Sequence of chain 46.H:
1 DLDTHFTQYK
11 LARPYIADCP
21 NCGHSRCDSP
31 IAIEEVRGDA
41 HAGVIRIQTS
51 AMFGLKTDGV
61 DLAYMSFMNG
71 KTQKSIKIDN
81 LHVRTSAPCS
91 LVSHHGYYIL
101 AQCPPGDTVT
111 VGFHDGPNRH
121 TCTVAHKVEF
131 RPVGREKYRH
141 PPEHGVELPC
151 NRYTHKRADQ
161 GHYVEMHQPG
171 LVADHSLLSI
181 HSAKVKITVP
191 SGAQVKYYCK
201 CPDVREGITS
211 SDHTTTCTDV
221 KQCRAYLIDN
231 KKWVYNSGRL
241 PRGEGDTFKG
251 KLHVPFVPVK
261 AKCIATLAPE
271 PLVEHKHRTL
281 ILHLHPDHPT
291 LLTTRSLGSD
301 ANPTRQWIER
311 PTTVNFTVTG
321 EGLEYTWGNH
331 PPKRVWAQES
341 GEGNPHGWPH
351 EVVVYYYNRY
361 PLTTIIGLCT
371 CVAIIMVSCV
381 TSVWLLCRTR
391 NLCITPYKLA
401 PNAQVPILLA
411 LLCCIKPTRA

This protein binds this small molecule.
Small molecule (SMILES): CC(=O)N[C@@H]1[C@@H](O)[C@H](O)[C@@H](CO)O[C@H]1O

Binding-site contacts:
Ligand atom C1 contacts residue VAL314 of chain 46.H at 4.4 Å (hydrophobic).
Ligand atom O5 contacts residue ASN315 of chain 46.H at 2.4 Å (h-bond).
Ligand atom C2 contacts residue ASN315 of chain 46.H at 2.5 Å.
Ligand atom C3 contacts residue ASN315 of chain 46.H at 3.8 Å.
Ligand atom C8 contacts residue ASN315 of chain 46.H at 3.5 Å.
Ligand atom N2 contacts residue ASN315 of chain 46.H at 2.8 Å (h-bond).
Ligand atom O5 contacts residue THR313 of chain 46.H at 4.3 Å.
Ligand atom C5 contacts residue ASN315 of chain 46.H at 3.7 Å.
Ligand atom C6 contacts residue THR313 of chain 46.H at 4.5 Å.
Ligand atom C8 contacts residue ILE281 of chain 46.H at 4.5 Å (hydrophobic).
Ligand atom O7 contacts residue ASN315 of chain 46.H at 4.2 Å.
Ligand atom O5 contacts residue VAL314 of chain 46.H at 3.8 Å.
Ligand atom C7 contacts residue ASN315 of chain 46.H at 3.3 Å.
Ligand atom C1 contacts residue ASN315 of chain 46.H at 1.4 Å.
Ligand atom C6 contacts residue ASN315 of chain 46.H at 4.5 Å.
Ligand atom C4 contacts residue ASN315 of chain 46.H at 4.3 Å.